Binding-site contacts:
Ligand atom C10 contacts residue ASN142 of chain 1.A at 4.0 Å.
Ligand atom C9 contacts residue HIS172 of chain 1.A at 3.9 Å.
Ligand atom C2 contacts residue GLN189 of chain 1.A at 3.6 Å.
Ligand atom C1 contacts residue DMS1 of chain 1.E at 3.6 Å.
Ligand atom N contacts residue ASN142 of chain 1.A at 4.0 Å.
Ligand atom C20 contacts residue ASN142 of chain 1.A at 3.6 Å.
Ligand atom O contacts residue GLU166 of chain 1.A at 3.2 Å (salt-bridge).
Ligand atom C9 contacts residue PHE140 of chain 1.A at 3.5 Å (hydrophobic).
Ligand atom CL contacts residue MET165 of chain 1.A at 3.8 Å.
Ligand atom C8 contacts residue SER144 of chain 1.A at 3.9 Å.
Ligand atom N contacts residue CYS145 of chain 1.A at 3.6 Å (h-bond).
Ligand atom C9 contacts residue LEU141 of chain 1.A at 3.6 Å (hydrophobic).
Ligand atom C2 contacts residue DMS1 of chain 1.E at 3.6 Å.
Ligand atom C22 contacts residue HIS41 of chain 1.A at 3.5 Å.
Ligand atom C11 contacts residue LEU141 of chain 1.A at 3.9 Å (hydrophobic).
Ligand atom CL contacts residue ASP187 of chain 1.A at 3.7 Å.
Ligand atom C22 contacts residue HIS164 of chain 1.A at 3.5 Å.
Ligand atom N1 contacts residue HIS172 of chain 1.A at 3.8 Å.
Ligand atom O contacts residue MET165 of chain 1.A at 3.6 Å.
Ligand atom C13 contacts residue GLU166 of chain 1.A at 4.0 Å.
Ligand atom CL contacts residue HIS41 of chain 1.A at 3.4 Å.
Ligand atom C8 contacts residue LEU141 of chain 1.A at 3.8 Å (hydrophobic).
Ligand atom N1 contacts residue LEU141 of chain 1.A at 3.6 Å.
Ligand atom C11 contacts residue GLU166 of chain 1.A at 3.2 Å.
Ligand atom N1 contacts residue SER144 of chain 1.A at 3.6 Å.
Ligand atom N1 contacts residue GLU166 of chain 1.A at 3.8 Å.
Ligand atom N1 contacts residue HIS163 of chain 1.A at 2.8 Å (h-bond).
Ligand atom C13 contacts residue SER1 of chain 1.B at 3.7 Å.
Ligand atom C8 contacts residue GLU166 of chain 1.A at 4.0 Å.
Ligand atom N1 contacts residue PHE140 of chain 1.A at 3.5 Å.
Ligand atom C7 contacts residue LEU141 of chain 1.A at 4.0 Å (hydrophobic).
Ligand atom C11 contacts residue PHE140 of chain 1.A at 3.8 Å (hydrophobic).
Ligand atom C10 contacts residue GLU166 of chain 1.A at 3.6 Å.
Ligand atom C21 contacts residue LEU141 of chain 1.A at 3.9 Å (hydrophobic).
Ligand atom C9 contacts residue GLU166 of chain 1.A at 3.4 Å.
Ligand atom C10 contacts residue LEU141 of chain 1.A at 3.6 Å (hydrophobic).
Ligand atom C contacts residue MET165 of chain 1.A at 3.6 Å (hydrophobic).
Ligand atom C21 contacts residue ASN142 of chain 1.A at 4.0 Å.
Ligand atom C22 contacts residue MET165 of chain 1.A at 3.7 Å (hydrophobic).
Ligand atom C8 contacts residue HIS163 of chain 1.A at 3.1 Å.

This protein binds this small molecule.
Small molecule (SMILES): O=C(Cc1cccc(Cl)c1)Nc1cncc2cc(OCCN3CCCC3)ccc12

Sequence of chain 1.B:
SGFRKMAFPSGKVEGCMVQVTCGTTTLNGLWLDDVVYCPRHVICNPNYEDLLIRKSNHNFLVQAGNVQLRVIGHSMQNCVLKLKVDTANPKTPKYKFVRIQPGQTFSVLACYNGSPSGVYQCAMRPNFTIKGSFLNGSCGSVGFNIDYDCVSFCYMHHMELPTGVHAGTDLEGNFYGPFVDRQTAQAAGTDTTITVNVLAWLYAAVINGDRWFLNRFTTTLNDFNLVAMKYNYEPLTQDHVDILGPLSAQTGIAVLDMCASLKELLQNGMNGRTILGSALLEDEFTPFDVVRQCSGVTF

Sequence of chain 1.A:
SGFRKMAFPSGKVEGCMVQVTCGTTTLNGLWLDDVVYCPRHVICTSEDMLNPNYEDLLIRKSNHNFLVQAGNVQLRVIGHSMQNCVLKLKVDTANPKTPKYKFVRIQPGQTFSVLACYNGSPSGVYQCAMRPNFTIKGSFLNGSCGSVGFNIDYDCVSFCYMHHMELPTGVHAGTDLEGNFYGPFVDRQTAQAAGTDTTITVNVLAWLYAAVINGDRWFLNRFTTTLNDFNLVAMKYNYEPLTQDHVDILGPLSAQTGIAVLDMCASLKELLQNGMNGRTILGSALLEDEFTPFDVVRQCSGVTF